Sequence of chain 1.L:
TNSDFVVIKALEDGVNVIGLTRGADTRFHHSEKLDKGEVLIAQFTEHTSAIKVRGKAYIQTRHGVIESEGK

Sequence of chain 1.M:
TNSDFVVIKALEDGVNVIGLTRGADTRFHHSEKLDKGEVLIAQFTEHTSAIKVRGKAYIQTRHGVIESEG

This protein binds this small molecule.
Small molecule (SMILES): N[C@@H](Cc1c[nH]c2ccccc12)C(=O)O

Binding-site contacts:
Ligand atom N contacts residue ARG24 of chain 1.M at 4.0 Å.
Ligand atom N contacts residue ASP27 of chain 1.M at 3.1 Å (salt-bridge).
Ligand atom CD1 contacts residue THR47 of chain 1.L at 3.7 Å.
Ligand atom CA contacts residue THR28 of chain 1.M at 3.2 Å.
Ligand atom C contacts residue THR47 of chain 1.L at 3.5 Å.
Ligand atom CG contacts residue SER51 of chain 1.M at 4.0 Å.
Ligand atom NE1 contacts residue ALA44 of chain 1.L at 4.0 Å.
Ligand atom CD1 contacts residue GLN45 of chain 1.L at 3.6 Å.
Ligand atom CA contacts residue THR23 of chain 1.M at 3.8 Å.
Ligand atom CD2 contacts residue THR50 of chain 1.L at 4.1 Å.
Ligand atom CB contacts residue SER51 of chain 1.M at 3.5 Å.
Ligand atom CZ2 contacts residue ILE53 of chain 1.L at 3.9 Å (hydrophobic).
Ligand atom CH2 contacts residue GLY21 of chain 1.L at 3.6 Å.
Ligand atom C contacts residue SER51 of chain 1.M at 3.6 Å.
Ligand atom CH2 contacts residue ILE20 of chain 1.L at 4.0 Å (hydrophobic).
Ligand atom OXT contacts residue THR47 of chain 1.L at 2.5 Å (h-bond).
Ligand atom N contacts residue THR28 of chain 1.M at 2.8 Å (h-bond).
Ligand atom CE2 contacts residue GLN45 of chain 1.L at 3.9 Å.
Ligand atom NE1 contacts residue GLN45 of chain 1.L at 2.8 Å (h-bond).
Ligand atom CZ3 contacts residue GLY21 of chain 1.L at 3.6 Å.
Ligand atom CB contacts residue THR23 of chain 1.M at 3.8 Å.
Ligand atom O contacts residue SER51 of chain 1.M at 2.9 Å (h-bond).
Ligand atom N contacts residue THR23 of chain 1.M at 2.8 Å (h-bond).
Ligand atom OXT contacts residue GLY25 of chain 1.M at 4.0 Å.
Ligand atom C contacts residue GLY25 of chain 1.M at 3.4 Å.
Ligand atom C contacts residue THR50 of chain 1.L at 4.0 Å.
Ligand atom CZ2 contacts residue THR50 of chain 1.L at 4.0 Å.
Ligand atom CA contacts residue GLY25 of chain 1.M at 3.5 Å.
Ligand atom O contacts residue ARG24 of chain 1.M at 3.4 Å.
Ligand atom CA contacts residue SER51 of chain 1.M at 4.0 Å.
Ligand atom OXT contacts residue THR50 of chain 1.L at 2.8 Å (h-bond).
Ligand atom O contacts residue GLY25 of chain 1.M at 3.0 Å (h-bond).
Ligand atom N contacts residue GLY25 of chain 1.M at 2.8 Å (h-bond).
Ligand atom O contacts residue THR23 of chain 1.M at 3.9 Å.
Ligand atom CD1 contacts residue SER51 of chain 1.M at 3.7 Å.
Ligand atom CE3 contacts residue HIS32 of chain 1.L at 4.0 Å.
Ligand atom O contacts residue THR47 of chain 1.L at 3.6 Å.
Ligand atom OXT contacts residue HIS49 of chain 1.L at 3.9 Å.
Ligand atom CZ3 contacts residue HIS32 of chain 1.L at 4.0 Å.
Ligand atom CB contacts residue THR28 of chain 1.M at 3.6 Å.